The protein below binds the small molecule below.
Small molecule (SMILES): CC(=O)N[C@@H]1[C@@H](O)[C@H](O)[C@@H](CO)O[C@H]1O

Binding-site contacts:
Ligand atom O5 contacts residue ASN600 of chain 1.B at 2.4 Å (h-bond).
Ligand atom C3 contacts residue ASN600 of chain 1.B at 3.8 Å.
Ligand atom C1 contacts residue ASN600 of chain 1.B at 1.4 Å.
Ligand atom C5 contacts residue ASN600 of chain 1.B at 3.7 Å.
Ligand atom O7 contacts residue ASN600 of chain 1.B at 3.0 Å (h-bond).
Ligand atom C8 contacts residue ASN600 of chain 1.B at 4.3 Å.
Ligand atom C7 contacts residue ASN600 of chain 1.B at 3.1 Å.
Ligand atom C2 contacts residue ASN600 of chain 1.B at 2.5 Å.
Ligand atom N2 contacts residue ASN600 of chain 1.B at 2.9 Å (h-bond).
Ligand atom C4 contacts residue ASN600 of chain 1.B at 4.2 Å.

Sequence of chain 1.B:
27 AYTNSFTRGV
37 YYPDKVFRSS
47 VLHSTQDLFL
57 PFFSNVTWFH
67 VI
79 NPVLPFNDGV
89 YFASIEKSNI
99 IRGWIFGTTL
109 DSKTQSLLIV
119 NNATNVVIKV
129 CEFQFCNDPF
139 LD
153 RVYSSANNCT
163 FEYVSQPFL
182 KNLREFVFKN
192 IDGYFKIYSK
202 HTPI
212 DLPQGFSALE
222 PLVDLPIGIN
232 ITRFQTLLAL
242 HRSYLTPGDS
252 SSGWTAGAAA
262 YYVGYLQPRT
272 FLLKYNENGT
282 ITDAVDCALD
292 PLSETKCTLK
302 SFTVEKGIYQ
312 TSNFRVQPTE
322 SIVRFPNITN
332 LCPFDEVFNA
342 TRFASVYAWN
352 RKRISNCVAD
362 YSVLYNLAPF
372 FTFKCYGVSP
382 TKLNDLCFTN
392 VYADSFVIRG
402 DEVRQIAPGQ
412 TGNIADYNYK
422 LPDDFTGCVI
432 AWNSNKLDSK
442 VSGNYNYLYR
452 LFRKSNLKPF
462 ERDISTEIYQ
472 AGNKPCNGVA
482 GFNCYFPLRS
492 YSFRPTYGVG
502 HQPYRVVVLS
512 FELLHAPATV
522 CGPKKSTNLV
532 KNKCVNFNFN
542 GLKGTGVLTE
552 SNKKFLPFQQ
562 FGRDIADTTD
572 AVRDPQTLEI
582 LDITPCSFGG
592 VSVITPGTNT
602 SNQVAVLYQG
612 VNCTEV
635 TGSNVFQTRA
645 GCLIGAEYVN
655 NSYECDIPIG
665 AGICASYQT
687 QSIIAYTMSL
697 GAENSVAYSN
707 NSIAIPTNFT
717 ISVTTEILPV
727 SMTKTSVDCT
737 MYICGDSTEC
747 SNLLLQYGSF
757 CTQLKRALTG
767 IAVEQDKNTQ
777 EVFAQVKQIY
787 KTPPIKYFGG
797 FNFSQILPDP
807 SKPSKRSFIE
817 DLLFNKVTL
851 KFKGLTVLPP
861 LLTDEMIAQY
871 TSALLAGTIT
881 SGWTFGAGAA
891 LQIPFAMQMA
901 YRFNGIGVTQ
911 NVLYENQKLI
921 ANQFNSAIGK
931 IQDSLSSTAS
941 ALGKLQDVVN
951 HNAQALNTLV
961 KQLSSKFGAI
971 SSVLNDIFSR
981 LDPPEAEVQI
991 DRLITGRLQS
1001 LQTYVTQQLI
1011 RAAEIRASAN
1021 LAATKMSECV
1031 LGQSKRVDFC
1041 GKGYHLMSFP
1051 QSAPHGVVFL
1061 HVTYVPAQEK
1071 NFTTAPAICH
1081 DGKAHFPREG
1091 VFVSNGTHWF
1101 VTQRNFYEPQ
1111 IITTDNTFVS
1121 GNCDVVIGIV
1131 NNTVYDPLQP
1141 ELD